Sequence of chain 1.L:
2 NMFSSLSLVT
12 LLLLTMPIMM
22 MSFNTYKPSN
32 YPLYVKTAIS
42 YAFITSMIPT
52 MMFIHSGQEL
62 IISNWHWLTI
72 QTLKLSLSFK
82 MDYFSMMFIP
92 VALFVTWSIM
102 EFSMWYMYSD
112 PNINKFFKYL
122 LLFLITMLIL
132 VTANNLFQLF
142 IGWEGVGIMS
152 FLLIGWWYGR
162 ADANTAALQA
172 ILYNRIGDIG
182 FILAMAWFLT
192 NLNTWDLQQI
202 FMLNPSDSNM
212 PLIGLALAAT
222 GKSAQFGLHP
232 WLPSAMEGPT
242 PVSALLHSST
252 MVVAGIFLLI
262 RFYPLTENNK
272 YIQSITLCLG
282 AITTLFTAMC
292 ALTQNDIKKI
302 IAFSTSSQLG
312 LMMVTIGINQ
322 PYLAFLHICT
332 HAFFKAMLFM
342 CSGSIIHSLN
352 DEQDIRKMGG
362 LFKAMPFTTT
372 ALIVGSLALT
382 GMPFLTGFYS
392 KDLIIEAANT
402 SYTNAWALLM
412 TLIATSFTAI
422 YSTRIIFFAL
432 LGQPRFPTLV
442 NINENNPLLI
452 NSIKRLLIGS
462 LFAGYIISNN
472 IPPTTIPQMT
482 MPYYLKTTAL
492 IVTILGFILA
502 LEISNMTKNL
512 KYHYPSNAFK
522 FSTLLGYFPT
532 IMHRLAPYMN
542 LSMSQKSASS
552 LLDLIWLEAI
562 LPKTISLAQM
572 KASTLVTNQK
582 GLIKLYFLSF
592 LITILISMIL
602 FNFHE

The protein below binds the small molecule below.
Small molecule (SMILES): C[C@H](CCC(=O)O)[C@H]1CC[C@H]2[C@@H]3[C@H](O)C[C@@H]4C[C@H](O)CC[C@]4(C)[C@H]3C[C@H](O)[C@]12C

Sequence of chain 1.IA:
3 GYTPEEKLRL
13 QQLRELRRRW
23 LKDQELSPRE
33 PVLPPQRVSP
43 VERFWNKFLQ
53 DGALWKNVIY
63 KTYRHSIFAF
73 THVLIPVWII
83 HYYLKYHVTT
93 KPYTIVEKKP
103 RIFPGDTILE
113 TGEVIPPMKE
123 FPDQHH

Binding-site contacts:
Ligand atom C22 contacts residue ARG66 of chain 1.IA at 4.3 Å.
Ligand atom C15 contacts residue LEU34 of chain 1.L at 4.3 Å (hydrophobic).
Ligand atom C21 contacts residue THR38 of chain 1.L at 4.2 Å.
Ligand atom O26 contacts residue LYS63 of chain 1.IA at 3.2 Å.
Ligand atom O25 contacts residue ARG66 of chain 1.IA at 3.6 Å (salt-bridge).
Ligand atom O26 contacts residue HIS67 of chain 1.IA at 3.8 Å.
Ligand atom C5 contacts residue TYR27 of chain 1.L at 4.0 Å (hydrophobic).
Ligand atom C6 contacts residue TYR27 of chain 1.L at 3.9 Å (hydrophobic).
Ligand atom C24 contacts residue LYS63 of chain 1.IA at 4.0 Å.
Ligand atom O25 contacts residue LEU34 of chain 1.L at 3.8 Å.
Ligand atom C16 contacts residue LEU34 of chain 1.L at 3.5 Å (hydrophobic).
Ligand atom C21 contacts residue ARG66 of chain 1.IA at 3.6 Å.
Ligand atom C15 contacts residue ASN31 of chain 1.L at 4.0 Å.
Ligand atom C23 contacts residue ARG66 of chain 1.IA at 3.1 Å.
Ligand atom C22 contacts residue HIS67 of chain 1.IA at 3.5 Å.
Ligand atom C21 contacts residue PHE70 of chain 1.IA at 3.8 Å (hydrophobic).
Ligand atom C12 contacts residue ARG66 of chain 1.IA at 4.3 Å.
Ligand atom C23 contacts residue HIS67 of chain 1.IA at 4.2 Å.
Ligand atom C18 contacts residue PHE70 of chain 1.IA at 3.9 Å (hydrophobic).
Ligand atom O12 contacts residue ARG66 of chain 1.IA at 3.7 Å.
Ligand atom O26 contacts residue ARG66 of chain 1.IA at 3.6 Å (salt-bridge).
Ligand atom C4 contacts residue LYS28 of chain 1.L at 3.2 Å.
Ligand atom C3 contacts residue LYS28 of chain 1.L at 3.3 Å.
Ligand atom C17 contacts residue ARG66 of chain 1.IA at 4.3 Å.
Ligand atom O7 contacts residue LYS28 of chain 1.L at 4.1 Å.
Ligand atom C15 contacts residue TYR35 of chain 1.L at 4.1 Å (hydrophobic).
Ligand atom C19 contacts residue HIS74 of chain 1.IA at 4.1 Å.
Ligand atom O7 contacts residue ASN31 of chain 1.L at 3.7 Å.
Ligand atom C7 contacts residue TYR35 of chain 1.L at 4.1 Å (hydrophobic).
Ligand atom C24 contacts residue ARG66 of chain 1.IA at 3.4 Å.
Ligand atom O25 contacts residue LYS63 of chain 1.IA at 3.9 Å.
Ligand atom C7 contacts residue ASN31 of chain 1.L at 4.0 Å.
Ligand atom C19 contacts residue TYR35 of chain 1.L at 3.8 Å (hydrophobic).
Ligand atom C21 contacts residue HIS67 of chain 1.IA at 3.9 Å.
Ligand atom C20 contacts residue THR38 of chain 1.L at 3.9 Å.
Ligand atom C18 contacts residue TYR35 of chain 1.L at 3.9 Å (hydrophobic).
Ligand atom C8 contacts residue TYR35 of chain 1.L at 4.2 Å (hydrophobic).
Ligand atom O3 contacts residue LYS28 of chain 1.L at 3.7 Å.
Ligand atom C22 contacts residue THR38 of chain 1.L at 4.1 Å.
Ligand atom C24 contacts residue HIS67 of chain 1.IA at 4.0 Å.